The small molecule below binds the protein below.
Small molecule (SMILES): Nc1nc2c(ncn2[C@H]2C[C@H](O)[C@@H](CO[P](=O)(O)N[P](=O)(O)OP(=O)(O)O)O2)c(=O)[nH]1

Sequence of chain 1.H:
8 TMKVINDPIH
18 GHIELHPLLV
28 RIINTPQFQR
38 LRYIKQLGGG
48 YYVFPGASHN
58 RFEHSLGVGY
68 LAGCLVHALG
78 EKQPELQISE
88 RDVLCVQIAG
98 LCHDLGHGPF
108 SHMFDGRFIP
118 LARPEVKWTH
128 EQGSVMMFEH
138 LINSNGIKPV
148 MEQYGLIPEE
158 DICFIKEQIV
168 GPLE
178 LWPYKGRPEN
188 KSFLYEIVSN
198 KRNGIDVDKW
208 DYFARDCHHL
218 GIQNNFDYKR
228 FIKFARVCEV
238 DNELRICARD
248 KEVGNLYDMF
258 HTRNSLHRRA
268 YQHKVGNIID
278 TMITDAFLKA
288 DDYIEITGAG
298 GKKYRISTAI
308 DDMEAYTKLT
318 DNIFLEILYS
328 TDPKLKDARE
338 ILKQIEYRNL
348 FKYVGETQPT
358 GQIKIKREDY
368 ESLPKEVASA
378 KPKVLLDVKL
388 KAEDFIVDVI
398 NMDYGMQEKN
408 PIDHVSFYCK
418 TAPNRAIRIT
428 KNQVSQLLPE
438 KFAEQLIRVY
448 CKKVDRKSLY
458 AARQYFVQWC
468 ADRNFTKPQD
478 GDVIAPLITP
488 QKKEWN

Binding-site contacts:
Ligand atom O3' contacts residue VAL50 of chain 1.H at 2.8 Å (h-bond).
Ligand atom N2 contacts residue ASN13 of chain 1.G at 3.1 Å (h-bond).
Ligand atom O3' contacts residue ASN13 of chain 1.G at 2.9 Å (h-bond).
Ligand atom O3G contacts residue ARG246 of chain 1.E at 2.6 Å (salt-bridge).
Ligand atom C2 contacts residue ASN13 of chain 1.G at 3.5 Å.
Ligand atom O2A contacts residue LYS248 of chain 1.E at 2.9 Å (salt-bridge).
Ligand atom PB contacts residue MG1 of chain 1.QB at 3.4 Å.
Ligand atom O3B contacts residue LYS271 of chain 1.H at 3.0 Å (salt-bridge).
Ligand atom C5' contacts residue VAL11 of chain 1.G at 3.5 Å (hydrophobic).
Ligand atom N3 contacts residue ASN13 of chain 1.G at 3.0 Å (h-bond).
Ligand atom O2A contacts residue ARG227 of chain 1.E at 2.9 Å (salt-bridge).
Ligand atom O2B contacts residue LYS271 of chain 1.H at 2.3 Å (salt-bridge).
Ligand atom O1B contacts residue MG1 of chain 1.QB at 2.1 Å.
Ligand atom N7 contacts residue ARG227 of chain 1.E at 3.4 Å (salt-bridge).
Ligand atom PG contacts residue MG1 of chain 1.QB at 3.1 Å.
Ligand atom PG contacts residue CZF1 of chain 1.SB at 3.4 Å.
Ligand atom O2G contacts residue ARG246 of chain 1.E at 2.3 Å (salt-bridge).
Ligand atom C5 contacts residue ARG227 of chain 1.E at 3.3 Å.
Ligand atom O1G contacts residue MG1 of chain 1.QB at 2.1 Å.
Ligand atom PB contacts residue LYS271 of chain 1.H at 3.3 Å.
Ligand atom O1A contacts residue HIS270 of chain 1.H at 2.8 Å (h-bond).
Ligand atom O1G contacts residue CZF1 of chain 1.SB at 2.2 Å (h-bond).
Ligand atom O4' contacts residue ASN13 of chain 1.G at 3.5 Å.
Ligand atom O2B contacts residue HIS270 of chain 1.H at 3.2 Å (h-bond).
Ligand atom O3G contacts residue MG1 of chain 1.QB at 3.4 Å.
Ligand atom C3' contacts residue VAL50 of chain 1.H at 3.1 Å (hydrophobic).
Ligand atom PB contacts residue CZF1 of chain 1.SB at 3.3 Å.
Ligand atom N3A contacts residue LYS248 of chain 1.E at 3.5 Å (salt-bridge).
Ligand atom O6 contacts residue ASN252 of chain 1.E at 3.2 Å (h-bond).
Ligand atom O1G contacts residue LYS417 of chain 1.E at 3.0 Å (salt-bridge).
Ligand atom C1' contacts residue PHE51 of chain 1.H at 3.4 Å (hydrophobic).
Ligand atom C2' contacts residue PHE51 of chain 1.H at 3.5 Å (hydrophobic).
Ligand atom N9 contacts residue ARG227 of chain 1.E at 3.4 Å (salt-bridge).
Ligand atom O6 contacts residue ARG266 of chain 1.H at 3.2 Å.
Ligand atom O4' contacts residue ARG227 of chain 1.E at 3.3 Å (salt-bridge).
Ligand atom N3A contacts residue CZF1 of chain 1.SB at 3.3 Å (h-bond).
Ligand atom O2G contacts residue LYS417 of chain 1.E at 3.5 Å (salt-bridge).
Ligand atom O1B contacts residue CZF1 of chain 1.SB at 2.5 Å (h-bond).
Ligand atom PG contacts residue ARG246 of chain 1.E at 3.4 Å.
Ligand atom C4 contacts residue ARG227 of chain 1.E at 3.2 Å.

Sequence of chain 1.G:
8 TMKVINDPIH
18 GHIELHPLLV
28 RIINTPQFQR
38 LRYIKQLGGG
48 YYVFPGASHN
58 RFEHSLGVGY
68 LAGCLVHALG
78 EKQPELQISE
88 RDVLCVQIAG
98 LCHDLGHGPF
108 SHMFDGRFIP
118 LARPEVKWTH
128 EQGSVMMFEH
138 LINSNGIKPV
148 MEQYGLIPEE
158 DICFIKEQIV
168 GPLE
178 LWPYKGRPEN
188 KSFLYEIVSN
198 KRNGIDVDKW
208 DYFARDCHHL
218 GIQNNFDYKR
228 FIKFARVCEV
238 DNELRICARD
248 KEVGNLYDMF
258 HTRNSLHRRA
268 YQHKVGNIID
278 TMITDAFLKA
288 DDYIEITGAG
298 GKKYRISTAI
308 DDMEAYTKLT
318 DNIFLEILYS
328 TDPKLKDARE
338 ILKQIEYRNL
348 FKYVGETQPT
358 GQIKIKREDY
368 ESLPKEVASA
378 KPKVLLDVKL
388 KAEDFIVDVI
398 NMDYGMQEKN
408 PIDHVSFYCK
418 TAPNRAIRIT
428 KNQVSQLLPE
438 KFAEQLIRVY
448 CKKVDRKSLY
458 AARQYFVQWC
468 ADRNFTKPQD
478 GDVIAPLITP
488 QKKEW

Sequence of chain 1.E:
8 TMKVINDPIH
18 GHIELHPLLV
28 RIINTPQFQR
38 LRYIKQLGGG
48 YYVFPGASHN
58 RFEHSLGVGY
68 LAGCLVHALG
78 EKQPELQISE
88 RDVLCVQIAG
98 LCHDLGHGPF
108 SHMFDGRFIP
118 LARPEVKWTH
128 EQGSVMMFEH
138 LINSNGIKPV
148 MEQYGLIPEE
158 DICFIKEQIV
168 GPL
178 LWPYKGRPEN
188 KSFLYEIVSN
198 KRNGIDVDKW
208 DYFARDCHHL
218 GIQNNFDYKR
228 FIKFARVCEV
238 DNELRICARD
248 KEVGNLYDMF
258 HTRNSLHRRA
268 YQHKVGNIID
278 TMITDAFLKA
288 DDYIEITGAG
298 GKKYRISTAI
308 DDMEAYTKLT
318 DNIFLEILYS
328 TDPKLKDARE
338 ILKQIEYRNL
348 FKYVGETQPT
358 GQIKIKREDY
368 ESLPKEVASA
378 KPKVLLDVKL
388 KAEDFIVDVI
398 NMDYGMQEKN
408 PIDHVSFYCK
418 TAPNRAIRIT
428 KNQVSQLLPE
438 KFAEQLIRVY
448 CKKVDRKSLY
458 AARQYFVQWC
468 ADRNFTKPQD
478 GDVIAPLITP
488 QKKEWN